Sequence of chain 1.A:
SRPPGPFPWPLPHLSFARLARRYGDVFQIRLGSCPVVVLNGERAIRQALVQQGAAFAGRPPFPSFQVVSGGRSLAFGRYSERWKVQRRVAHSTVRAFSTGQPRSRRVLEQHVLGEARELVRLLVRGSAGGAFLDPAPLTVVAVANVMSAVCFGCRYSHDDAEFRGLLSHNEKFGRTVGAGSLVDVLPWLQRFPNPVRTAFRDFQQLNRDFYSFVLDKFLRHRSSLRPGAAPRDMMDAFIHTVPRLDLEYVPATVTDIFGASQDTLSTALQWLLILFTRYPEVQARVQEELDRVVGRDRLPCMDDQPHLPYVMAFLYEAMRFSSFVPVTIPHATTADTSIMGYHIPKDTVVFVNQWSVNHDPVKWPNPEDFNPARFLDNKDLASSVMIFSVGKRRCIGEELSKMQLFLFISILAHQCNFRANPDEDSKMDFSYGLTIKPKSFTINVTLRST

Binding-site contacts:
Ligand atom C7 contacts residue PHE193 of chain 1.A at 3.2 Å (hydrophobic).
Ligand atom C12 contacts residue ASP288 of chain 1.A at 4.0 Å.
Ligand atom C8 contacts residue PHE193 of chain 1.A at 3.3 Å (hydrophobic).
Ligand atom C15 contacts residue ALA95 of chain 1.A at 3.4 Å (hydrophobic).
Ligand atom C3 contacts residue ASP295 of chain 1.A at 3.3 Å.
Ligand atom C2 contacts residue PHE193 of chain 1.A at 3.6 Å (hydrophobic).
Ligand atom C1 contacts residue PHE193 of chain 1.A at 3.2 Å (hydrophobic).
Ligand atom C15 contacts residue PHE96 of chain 1.A at 3.4 Å (hydrophobic).
Ligand atom O2 contacts residue PHE193 of chain 1.A at 3.6 Å.
Ligand atom C6 contacts residue ASN190 of chain 1.A at 3.5 Å.
Ligand atom C11 contacts residue THR287 of chain 1.A at 3.9 Å.
Ligand atom C6 contacts residue PHE193 of chain 1.A at 3.6 Å (hydrophobic).
Ligand atom C11 contacts residue GLY291 of chain 1.A at 3.7 Å.
Ligand atom C17 contacts residue GLY291 of chain 1.A at 3.7 Å.
Ligand atom C5 contacts residue ASN190 of chain 1.A at 3.1 Å.
Ligand atom C10 contacts residue PHE193 of chain 1.A at 3.8 Å (hydrophobic).
Ligand atom C12 contacts residue GLY291 of chain 1.A at 3.9 Å.
Ligand atom C9 contacts residue HIS189 of chain 1.A at 3.7 Å.
Ligand atom C12 contacts residue VAL88 of chain 1.A at 3.5 Å (hydrophobic).
Ligand atom C8 contacts residue ASN190 of chain 1.A at 4.0 Å.
Ligand atom C16 contacts residue ALA292 of chain 1.A at 3.7 Å (hydrophobic).
Ligand atom O1 contacts residue GLY291 of chain 1.A at 3.4 Å (h-bond).
Ligand atom C19 contacts residue PHE193 of chain 1.A at 3.7 Å (hydrophobic).
Ligand atom C14 contacts residue PHE96 of chain 1.A at 3.6 Å (hydrophobic).
Ligand atom O1 contacts residue PHE193 of chain 1.A at 3.4 Å.
Ligand atom C16 contacts residue PHE96 of chain 1.A at 3.9 Å (hydrophobic).
Ligand atom C4 contacts residue ASP295 of chain 1.A at 3.5 Å.
Ligand atom C18 contacts residue ALA292 of chain 1.A at 3.5 Å (hydrophobic).
Ligand atom C13 contacts residue GLY291 of chain 1.A at 3.9 Å.
Ligand atom C9 contacts residue PHE193 of chain 1.A at 3.5 Å (hydrophobic).
Ligand atom C14 contacts residue ASP288 of chain 1.A at 3.2 Å.
Ligand atom C10 contacts residue GLY291 of chain 1.A at 3.4 Å.
Ligand atom C7 contacts residue GLY291 of chain 1.A at 3.9 Å.
Ligand atom O2 contacts residue HIS189 of chain 1.A at 2.6 Å (h-bond).
Ligand atom C17 contacts residue ALA292 of chain 1.A at 3.4 Å (hydrophobic).
Ligand atom C19 contacts residue GLY291 of chain 1.A at 3.3 Å.
Ligand atom O2 contacts residue PHE230 of chain 1.A at 3.8 Å.
Ligand atom C12 contacts residue THR287 of chain 1.A at 3.6 Å.
Ligand atom C17 contacts residue BHF1 of chain 1.E at 3.7 Å.
Ligand atom C18 contacts residue GLY291 of chain 1.A at 3.5 Å.

This small molecule binds to this protein.
Small molecule (SMILES): O=c1cc(-c2ccccc2)oc2c1ccc1ccccc12